Sequence of chain 15.E:
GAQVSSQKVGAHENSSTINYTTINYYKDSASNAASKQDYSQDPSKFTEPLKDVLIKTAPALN

This protein binds this small molecule.
Small molecule (SMILES): CC[C@H](C)[C@H](N)C(=O)N[C@@H](CO)C(=O)N[C@@H](CCC(=O)O)C(=O)N[C@H](C=O)C(C)C

Binding-site contacts:
Ligand atom CG1 contacts residue GLN3 of chain 15.E at 3.0 Å.
Ligand atom CA contacts residue VAL4 of chain 15.E at 3.5 Å (hydrophobic).
Ligand atom CA contacts residue ALA2 of chain 15.E at 3.4 Å (hydrophobic).
Ligand atom OE1 contacts residue VAL4 of chain 15.E at 3.3 Å (h-bond).
Ligand atom OE2 contacts residue VAL4 of chain 15.E at 3.6 Å.
Ligand atom CB contacts residue ALA2 of chain 15.E at 3.5 Å (hydrophobic).
Ligand atom O contacts residue VAL4 of chain 15.E at 4.4 Å.
Ligand atom OG contacts residue GLN3 of chain 15.E at 3.3 Å (h-bond).
Ligand atom CA contacts residue VAL4 of chain 15.E at 4.0 Å (hydrophobic).
Ligand atom CG2 contacts residue SER5 of chain 15.E at 3.2 Å.
Ligand atom C contacts residue VAL4 of chain 15.E at 4.4 Å (hydrophobic).
Ligand atom CA contacts residue ALA2 of chain 15.E at 3.8 Å (hydrophobic).
Ligand atom C contacts residue ALA2 of chain 15.E at 4.2 Å (hydrophobic).
Ligand atom CB contacts residue VAL4 of chain 15.E at 4.0 Å (hydrophobic).
Ligand atom CD contacts residue VAL4 of chain 15.E at 3.8 Å (hydrophobic).
Ligand atom CB contacts residue ALA2 of chain 15.E at 4.0 Å (hydrophobic).
Ligand atom N contacts residue GLN3 of chain 15.E at 4.5 Å.
Ligand atom C contacts residue VAL4 of chain 15.E at 4.5 Å (hydrophobic).
Ligand atom CG2 contacts residue ALA2 of chain 15.E at 4.3 Å (hydrophobic).
Ligand atom O contacts residue VAL4 of chain 15.E at 4.2 Å.
Ligand atom C contacts residue GLN3 of chain 15.E at 3.8 Å.
Ligand atom CA contacts residue GLN3 of chain 15.E at 4.3 Å.
Ligand atom CB contacts residue VAL4 of chain 15.E at 4.2 Å (hydrophobic).
Ligand atom N contacts residue ALA2 of chain 15.E at 2.8 Å (h-bond).
Ligand atom CG2 contacts residue GLN3 of chain 15.E at 3.9 Å.
Ligand atom N contacts residue VAL4 of chain 15.E at 3.0 Å (h-bond).
Ligand atom N contacts residue ALA2 of chain 15.E at 4.3 Å.
Ligand atom CG2 contacts residue VAL4 of chain 15.E at 3.4 Å (hydrophobic).
Ligand atom O contacts residue GLN3 of chain 15.E at 3.0 Å (h-bond).
Ligand atom CB contacts residue GLN3 of chain 15.E at 3.6 Å.
Ligand atom C contacts residue VAL4 of chain 15.E at 3.5 Å (hydrophobic).
Ligand atom C contacts residue ALA2 of chain 15.E at 3.6 Å (hydrophobic).
Ligand atom CB contacts residue GLN3 of chain 15.E at 4.1 Å.
Ligand atom N contacts residue VAL4 of chain 15.E at 4.1 Å.